A protein and the small-molecule ligand that binds it are described below.
Small molecule (SMILES): CC[C@H](C)[C@H](N)C(=O)N[C@@H](CC(C)C)C(=O)N1CCC[C@H]1C(=O)N[C@H](C(=O)N[C@@H](C)C(=O)N1CCC[C@H]1C(=O)N1CCC[C@H]1C(=O)N[C@@H](CCC(=O)O)C(=O)N[C@H](C=O)Cc1ccc(O)cc1)[C@@H](C)O

Binding-site contacts:
Ligand atom O contacts residue TYR82 of chain 1.B at 3.8 Å.
Ligand atom N contacts residue ASN83 of chain 1.B at 2.9 Å (h-bond).
Ligand atom O contacts residue PHE156 of chain 1.B at 3.3 Å.
Ligand atom C contacts residue MET109 of chain 1.B at 3.9 Å (hydrophobic).
Ligand atom N contacts residue TYR82 of chain 1.B at 3.8 Å.
Ligand atom CB contacts residue ASN83 of chain 1.B at 3.6 Å.
Ligand atom CA contacts residue TYR82 of chain 1.B at 3.9 Å (hydrophobic).
Ligand atom O contacts residue ASN83 of chain 1.B at 3.4 Å (h-bond).
Ligand atom CG1 contacts residue ASP48 of chain 1.B at 3.6 Å.
Ligand atom C contacts residue SER157 of chain 1.B at 3.9 Å.
Ligand atom CG contacts residue TYR77 of chain 1.B at 3.9 Å (hydrophobic).
Ligand atom N contacts residue MET109 of chain 1.B at 3.9 Å.
Ligand atom O contacts residue ASN83 of chain 1.B at 3.2 Å (h-bond).
Ligand atom O contacts residue TYR82 of chain 1.B at 3.5 Å.
Ligand atom N contacts residue ASP48 of chain 1.B at 3.5 Å (salt-bridge).
Ligand atom CB contacts residue SER157 of chain 1.B at 3.4 Å.
Ligand atom CD contacts residue TYR82 of chain 1.B at 3.6 Å (hydrophobic).
Ligand atom CD1 contacts residue ASN83 of chain 1.B at 3.5 Å.
Ligand atom N contacts residue SER157 of chain 1.B at 3.7 Å.
Ligand atom C contacts residue PHE156 of chain 1.B at 3.9 Å (hydrophobic).
Ligand atom CA contacts residue TYR82 of chain 1.B at 3.5 Å (hydrophobic).
Ligand atom C contacts residue ASN83 of chain 1.B at 3.5 Å.
Ligand atom O contacts residue MET109 of chain 1.B at 3.6 Å.
Ligand atom CA contacts residue ASN83 of chain 1.B at 3.2 Å.
Ligand atom CG contacts residue PRO153 of chain 1.B at 3.9 Å (hydrophobic).
Ligand atom CB contacts residue TYR82 of chain 1.B at 3.6 Å (hydrophobic).
Ligand atom CG contacts residue THR106 of chain 1.B at 3.8 Å.
Ligand atom C contacts residue TYR82 of chain 1.B at 3.5 Å (hydrophobic).
Ligand atom OG1 contacts residue ASN83 of chain 1.B at 3.0 Å (h-bond).
Ligand atom C contacts residue MET109 of chain 1.B at 3.7 Å (hydrophobic).
Ligand atom O contacts residue ILE84 of chain 1.B at 3.9 Å.
Ligand atom CB contacts residue PHE156 of chain 1.B at 3.8 Å (hydrophobic).
Ligand atom O contacts residue SER157 of chain 1.B at 3.0 Å.
Ligand atom OG1 contacts residue TYR82 of chain 1.B at 3.4 Å.
Ligand atom N contacts residue TYR82 of chain 1.B at 3.5 Å.
Ligand atom CD1 contacts residue THR72 of chain 1.B at 3.4 Å.
Ligand atom O contacts residue SER157 of chain 1.B at 3.0 Å (h-bond).
Ligand atom CD1 contacts residue ASP48 of chain 1.B at 3.8 Å.
Ligand atom CB contacts residue VAL155 of chain 1.B at 3.7 Å (hydrophobic).
Ligand atom CB contacts residue MET109 of chain 1.B at 3.8 Å (hydrophobic).

Sequence of chain 1.B:
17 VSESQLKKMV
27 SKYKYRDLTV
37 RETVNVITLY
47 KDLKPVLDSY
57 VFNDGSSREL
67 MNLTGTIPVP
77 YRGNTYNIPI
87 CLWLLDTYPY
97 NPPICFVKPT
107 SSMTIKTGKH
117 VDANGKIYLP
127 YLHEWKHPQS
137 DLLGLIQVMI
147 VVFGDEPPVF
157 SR